Sequence of chain 1.B:
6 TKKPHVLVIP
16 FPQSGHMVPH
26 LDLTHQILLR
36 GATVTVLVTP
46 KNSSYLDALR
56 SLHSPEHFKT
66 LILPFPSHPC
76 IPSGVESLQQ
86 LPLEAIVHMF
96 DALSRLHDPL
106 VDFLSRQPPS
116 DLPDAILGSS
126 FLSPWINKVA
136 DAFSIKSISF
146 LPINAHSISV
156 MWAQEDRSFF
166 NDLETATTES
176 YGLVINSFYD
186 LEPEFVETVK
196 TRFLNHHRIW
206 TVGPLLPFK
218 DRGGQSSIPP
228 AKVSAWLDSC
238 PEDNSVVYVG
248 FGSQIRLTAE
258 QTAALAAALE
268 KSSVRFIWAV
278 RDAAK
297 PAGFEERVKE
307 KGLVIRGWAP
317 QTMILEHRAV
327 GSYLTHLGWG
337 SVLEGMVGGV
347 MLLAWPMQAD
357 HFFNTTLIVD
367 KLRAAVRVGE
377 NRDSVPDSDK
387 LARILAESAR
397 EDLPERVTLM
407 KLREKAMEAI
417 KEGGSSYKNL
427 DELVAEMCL

A small-molecule ligand and the protein it binds are described below.
Small molecule (SMILES): C[C@@H]1O[C@H](OP(=O)(O)OP(=O)(O)OC[C@H]2O[C@@H](n3ccc(=O)[nH]c3=O)[C@H](O)[C@@H]2O)[C@H](O)[C@H](O)[C@H]1O

Binding-site contacts:
Ligand atom O2 contacts residue GLN317 of chain 1.B at 3.1 Å.
Ligand atom N1 contacts residue TRP314 of chain 1.B at 3.4 Å.
Ligand atom C2C contacts residue GLU340 of chain 1.B at 3.7 Å.
Ligand atom C5 contacts residue TRP314 of chain 1.B at 3.3 Å (hydrophobic).
Ligand atom O4 contacts residue ALA315 of chain 1.B at 2.7 Å (h-bond).
Ligand atom C4' contacts residue ASP356 of chain 1.B at 2.9 Å.
Ligand atom C3' contacts residue ASP356 of chain 1.B at 3.0 Å.
Ligand atom C3C contacts residue GLU340 of chain 1.B at 3.6 Å.
Ligand atom C6' contacts residue PRO147 of chain 1.B at 3.1 Å (hydrophobic).
Ligand atom O1B contacts residue GLN18 of chain 1.B at 2.7 Å (h-bond).
Ligand atom O3' contacts residue ASP356 of chain 1.B at 2.7 Å (salt-bridge).
Ligand atom N3 contacts residue TRP314 of chain 1.B at 3.2 Å.
Ligand atom C2C contacts residue GLN317 of chain 1.B at 3.5 Å.
Ligand atom O4' contacts residue ILE148 of chain 1.B at 1.9 Å.
Ligand atom O2A contacts residue SER337 of chain 1.B at 2.5 Å (h-bond).
Ligand atom O1B contacts residue GLY20 of chain 1.B at 3.5 Å.
Ligand atom C4' contacts residue ILE148 of chain 1.B at 3.0 Å (hydrophobic).
Ligand atom N3 contacts residue ALA315 of chain 1.B at 3.0 Å (h-bond).
Ligand atom C2 contacts residue ALA315 of chain 1.B at 3.5 Å (hydrophobic).
Ligand atom O3' contacts residue ALA355 of chain 1.B at 3.3 Å.
Ligand atom C4 contacts residue TRP314 of chain 1.B at 3.3 Å (hydrophobic).
Ligand atom C4 contacts residue ALA315 of chain 1.B at 3.5 Å (hydrophobic).
Ligand atom C1C contacts residue TRP314 of chain 1.B at 3.6 Å (hydrophobic).
Ligand atom C6 contacts residue TRP314 of chain 1.B at 3.4 Å (hydrophobic).
Ligand atom O3C contacts residue GLU340 of chain 1.B at 2.9 Å (salt-bridge).
Ligand atom O2 contacts residue ALA315 of chain 1.B at 3.2 Å (h-bond).
Ligand atom O2' contacts residue HIS357 of chain 1.B at 3.2 Å (h-bond).
Ligand atom O1A contacts residue GLY336 of chain 1.B at 3.1 Å (h-bond).
Ligand atom O2 contacts residue TRP314 of chain 1.B at 3.1 Å.
Ligand atom C2 contacts residue TRP314 of chain 1.B at 3.1 Å (hydrophobic).
Ligand atom O4 contacts residue TRP314 of chain 1.B at 3.1 Å.
Ligand atom O2C contacts residue GLU340 of chain 1.B at 2.8 Å (salt-bridge).
Ligand atom C2' contacts residue ASP356 of chain 1.B at 3.1 Å.
Ligand atom O2' contacts residue ALA355 of chain 1.B at 3.5 Å.
Ligand atom O2B contacts residue HIS332 of chain 1.B at 3.5 Å (h-bond).
Ligand atom C2 contacts residue GLN317 of chain 1.B at 3.6 Å.
Ligand atom O2' contacts residue ASP356 of chain 1.B at 2.2 Å (salt-bridge).
Ligand atom O2A contacts residue HIS332 of chain 1.B at 3.6 Å (h-bond).
Ligand atom C5 contacts residue GLY249 of chain 1.B at 3.5 Å.
Ligand atom O2C contacts residue GLN317 of chain 1.B at 3.6 Å.